Binding-site contacts:
Ligand atom O6 contacts residue PHE159 of chain 1.D at 3.7 Å.
Ligand atom C12 contacts residue ILE213 of chain 1.D at 3.5 Å (hydrophobic).
Ligand atom C1 contacts residue TYR212 of chain 1.D at 3.1 Å (hydrophobic).
Ligand atom O2 contacts residue MET204 of chain 1.D at 3.4 Å (h-bond).
Ligand atom O2 contacts residue VAL208 of chain 1.D at 3.6 Å.
Ligand atom C10 contacts residue TYR212 of chain 1.D at 3.2 Å (hydrophobic).
Ligand atom C3 contacts residue TYR212 of chain 1.D at 3.2 Å (hydrophobic).
Ligand atom O2 contacts residue TYR212 of chain 1.D at 3.6 Å (h-bond).
Ligand atom C13 contacts residue ILE213 of chain 1.D at 3.4 Å (hydrophobic).
Ligand atom C5 contacts residue GLY199 of chain 1.D at 3.9 Å.
Ligand atom C2 contacts residue NAP1 of chain 1.Q at 3.6 Å.
Ligand atom O9 contacts residue TYR212 of chain 1.D at 3.2 Å.
Ligand atom O9 contacts residue PHE205 of chain 1.D at 3.5 Å.
Ligand atom C1 contacts residue PHE205 of chain 1.D at 3.5 Å (hydrophobic).
Ligand atom O2 contacts residue PHE205 of chain 1.D at 3.4 Å.
Ligand atom C8 contacts residue TYR212 of chain 1.D at 3.6 Å (hydrophobic).
Ligand atom C5 contacts residue TYR212 of chain 1.D at 3.6 Å (hydrophobic).
Ligand atom C13 contacts residue MET227 of chain 1.D at 3.7 Å (hydrophobic).
Ligand atom C13 contacts residue ALA228 of chain 1.D at 3.5 Å (hydrophobic).
Ligand atom C4 contacts residue GLY199 of chain 1.D at 3.3 Å.
Ligand atom C12 contacts residue ALA228 of chain 1.D at 3.5 Å (hydrophobic).
Ligand atom O4 contacts residue DMS1 of chain 1.S at 3.2 Å (h-bond).
Ligand atom C2 contacts residue PHE205 of chain 1.D at 3.9 Å (hydrophobic).
Ligand atom C2 contacts residue TYR212 of chain 1.D at 3.3 Å (hydrophobic).
Ligand atom O9 contacts residue SER209 of chain 1.D at 3.2 Å.
Ligand atom O2 contacts residue NAP1 of chain 1.Q at 3.5 Å (h-bond).
Ligand atom C8 contacts residue SER209 of chain 1.D at 3.7 Å.
Ligand atom C7 contacts residue TYR212 of chain 1.D at 3.5 Å (hydrophobic).
Ligand atom C11 contacts residue TYR212 of chain 1.D at 3.7 Å (hydrophobic).
Ligand atom C6 contacts residue TYR212 of chain 1.D at 3.6 Å (hydrophobic).
Ligand atom C3 contacts residue NAP1 of chain 1.Q at 3.3 Å.
Ligand atom O4 contacts residue GLY198 of chain 1.D at 3.8 Å.
Ligand atom C10 contacts residue PHE205 of chain 1.D at 3.5 Å (hydrophobic).
Ligand atom O6 contacts residue DMS1 of chain 1.S at 3.0 Å (h-bond).
Ligand atom C11 contacts residue ALA228 of chain 1.D at 3.7 Å (hydrophobic).
Ligand atom O4 contacts residue TYR212 of chain 1.D at 3.8 Å.
Ligand atom O4 contacts residue GLY199 of chain 1.D at 3.0 Å (h-bond).
Ligand atom C4 contacts residue TYR212 of chain 1.D at 3.5 Å (hydrophobic).
Ligand atom C7 contacts residue ALA228 of chain 1.D at 3.9 Å (hydrophobic).
Ligand atom C3 contacts residue GLY199 of chain 1.D at 3.7 Å.

Sequence of chain 1.D:
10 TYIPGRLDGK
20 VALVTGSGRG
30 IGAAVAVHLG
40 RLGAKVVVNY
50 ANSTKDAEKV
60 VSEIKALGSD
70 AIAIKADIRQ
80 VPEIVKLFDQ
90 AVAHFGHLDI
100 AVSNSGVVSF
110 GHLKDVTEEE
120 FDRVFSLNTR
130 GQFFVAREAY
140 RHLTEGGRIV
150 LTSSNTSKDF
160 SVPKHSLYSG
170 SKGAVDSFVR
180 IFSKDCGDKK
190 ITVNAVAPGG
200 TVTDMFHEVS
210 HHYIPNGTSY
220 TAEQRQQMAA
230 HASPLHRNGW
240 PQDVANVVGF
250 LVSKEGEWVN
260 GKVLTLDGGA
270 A

The small molecule below binds the protein below.
Small molecule (SMILES): O=c1c(-c2ccc(O)cc2)coc2cc(O)cc(O)c12